The small molecule below binds the protein below.
Small molecule (SMILES): CC(=O)N[C@H]1[C@H](O[C@H]2[C@H](O)[C@@H](NC(C)=O)CO[C@@H]2CO)O[C@H](CO)[C@@H](O)[C@@H]1O

Binding-site contacts:
Ligand atom C7 contacts residue ASN165 of chain 1.C at 3.2 Å.
Ligand atom C2 contacts residue ASN165 of chain 1.C at 2.5 Å.
Ligand atom C6 contacts residue ASN165 of chain 1.C at 4.4 Å.
Ligand atom N2 contacts residue ASN165 of chain 1.C at 2.9 Å (h-bond).
Ligand atom O7 contacts residue ASN165 of chain 1.C at 3.2 Å (h-bond).
Ligand atom C6 contacts residue THR167 of chain 1.C at 3.6 Å.
Ligand atom O5 contacts residue VAL244 of chain 1.C at 4.0 Å.
Ligand atom C4 contacts residue ASN165 of chain 1.C at 4.2 Å.
Ligand atom C3 contacts residue ASN165 of chain 1.C at 3.8 Å.
Ligand atom O5 contacts residue ASN165 of chain 1.C at 2.4 Å (h-bond).
Ligand atom O5 contacts residue THR167 of chain 1.C at 4.5 Å.
Ligand atom C5 contacts residue ASN165 of chain 1.C at 3.7 Å.
Ligand atom C8 contacts residue ASN165 of chain 1.C at 4.4 Å.
Ligand atom O6 contacts residue ASN165 of chain 1.C at 4.3 Å.
Ligand atom C1 contacts residue ASN165 of chain 1.C at 1.4 Å.
Ligand atom O6 contacts residue VAL244 of chain 1.C at 4.4 Å.
Ligand atom C6 contacts residue VAL244 of chain 1.C at 3.9 Å (hydrophobic).
Ligand atom C5 contacts residue VAL244 of chain 1.C at 4.3 Å (hydrophobic).
Ligand atom O6 contacts residue THR167 of chain 1.C at 2.7 Å (h-bond).

Sequence of chain 1.C:
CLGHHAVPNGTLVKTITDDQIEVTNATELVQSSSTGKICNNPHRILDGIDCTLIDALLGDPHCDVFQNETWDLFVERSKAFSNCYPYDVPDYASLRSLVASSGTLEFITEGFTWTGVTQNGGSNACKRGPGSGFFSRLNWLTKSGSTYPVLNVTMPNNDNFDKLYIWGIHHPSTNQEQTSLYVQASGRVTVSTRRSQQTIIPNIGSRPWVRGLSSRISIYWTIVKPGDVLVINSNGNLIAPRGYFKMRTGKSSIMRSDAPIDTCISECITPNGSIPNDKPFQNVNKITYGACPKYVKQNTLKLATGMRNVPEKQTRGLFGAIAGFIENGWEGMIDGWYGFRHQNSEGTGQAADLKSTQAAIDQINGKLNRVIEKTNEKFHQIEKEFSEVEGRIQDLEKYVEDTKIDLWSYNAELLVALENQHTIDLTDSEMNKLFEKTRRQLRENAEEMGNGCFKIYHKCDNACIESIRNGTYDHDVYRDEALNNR